Binding-site contacts:
Ligand atom NH2 contacts residue ASP235 of chain 1.B at 3.0 Å (salt-bridge).
Ligand atom CZ contacts residue THR165 of chain 1.B at 3.8 Å.
Ligand atom CB contacts residue VAL1 of chain 1.M at 3.4 Å (hydrophobic).
Ligand atom CA contacts residue TYR232 of chain 1.B at 3.7 Å (hydrophobic).
Ligand atom NH1 contacts residue PHE160 of chain 1.B at 3.9 Å.
Ligand atom C contacts residue VAL1 of chain 1.M at 1.3 Å (hydrophobic).
Ligand atom NH2 contacts residue MSE238 of chain 1.B at 4.0 Å.
Ligand atom CB contacts residue HIS168 of chain 1.B at 4.2 Å.
Ligand atom NH1 contacts residue ASP235 of chain 1.B at 2.8 Å (salt-bridge).
Ligand atom N contacts residue GLU169 of chain 1.B at 2.8 Å (salt-bridge).
Ligand atom NH2 contacts residue VAL233 of chain 1.B at 2.7 Å (h-bond).
Ligand atom CB contacts residue GLU169 of chain 1.B at 3.2 Å.
Ligand atom N contacts residue GLY129 of chain 1.B at 2.7 Å (h-bond).
Ligand atom N contacts residue VAL1 of chain 1.M at 3.5 Å (h-bond).
Ligand atom CZ contacts residue PHE160 of chain 1.B at 3.8 Å (hydrophobic).
Ligand atom CA contacts residue VAL1 of chain 1.M at 2.4 Å (hydrophobic).
Ligand atom NH1 contacts residue ARG164 of chain 1.B at 3.7 Å.
Ligand atom CZ contacts residue VAL233 of chain 1.B at 3.8 Å (hydrophobic).
Ligand atom NE contacts residue THR165 of chain 1.B at 4.2 Å.
Ligand atom N contacts residue TYR232 of chain 1.B at 4.3 Å.
Ligand atom NE contacts residue VAL233 of chain 1.B at 4.2 Å.
Ligand atom O contacts residue ILE127 of chain 1.B at 3.5 Å.
Ligand atom CG contacts residue VAL1 of chain 1.M at 3.5 Å (hydrophobic).
Ligand atom NH1 contacts residue THR165 of chain 1.B at 2.7 Å (h-bond).
Ligand atom NH2 contacts residue PHE160 of chain 1.B at 3.6 Å.
Ligand atom CD contacts residue THR165 of chain 1.B at 3.7 Å.
Ligand atom CZ contacts residue ASP235 of chain 1.B at 3.3 Å.
Ligand atom C contacts residue LEU128 of chain 1.B at 4.0 Å (hydrophobic).
Ligand atom CB contacts residue TYR232 of chain 1.B at 4.2 Å (hydrophobic).
Ligand atom CA contacts residue GLU169 of chain 1.B at 3.6 Å.
Ligand atom NH2 contacts residue ASP234 of chain 1.B at 3.8 Å.
Ligand atom NE contacts residue LEU128 of chain 1.B at 4.3 Å.
Ligand atom CG contacts residue TYR232 of chain 1.B at 3.9 Å (hydrophobic).
Ligand atom O contacts residue GLY129 of chain 1.B at 3.8 Å.
Ligand atom CD contacts residue LEU128 of chain 1.B at 4.1 Å (hydrophobic).
Ligand atom CA contacts residue GLY129 of chain 1.B at 4.0 Å.
Ligand atom O contacts residue VAL1 of chain 1.M at 2.2 Å (h-bond).
Ligand atom CZ contacts residue MSE238 of chain 1.B at 4.3 Å.
Ligand atom C contacts residue TYR232 of chain 1.B at 4.3 Å (hydrophobic).
Ligand atom O contacts residue LEU128 of chain 1.B at 2.8 Å (h-bond).

This small molecule binds to this protein.
Small molecule (SMILES): NC(=[NH2+])NCCC[C@H](N)C(=O)O

Sequence of chain 1.B:
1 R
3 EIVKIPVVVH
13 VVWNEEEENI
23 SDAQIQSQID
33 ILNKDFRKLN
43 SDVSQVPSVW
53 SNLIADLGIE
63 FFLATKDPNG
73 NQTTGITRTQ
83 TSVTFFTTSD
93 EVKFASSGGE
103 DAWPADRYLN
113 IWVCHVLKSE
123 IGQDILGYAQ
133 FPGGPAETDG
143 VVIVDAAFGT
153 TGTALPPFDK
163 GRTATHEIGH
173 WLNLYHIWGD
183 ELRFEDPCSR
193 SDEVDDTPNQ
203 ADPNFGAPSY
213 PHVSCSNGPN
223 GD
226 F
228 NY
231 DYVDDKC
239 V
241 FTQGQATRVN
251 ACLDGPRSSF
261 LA